This protein binds this small molecule.
Small molecule (SMILES): CN(C)CCCC(=O)Nc1ccc(C(=O)N2CCC[C@@H](Nc3ncc(Cl)c(-c4c[nH]c5ccccc45)n3)C2)cc1

Sequence of chain 1.C:
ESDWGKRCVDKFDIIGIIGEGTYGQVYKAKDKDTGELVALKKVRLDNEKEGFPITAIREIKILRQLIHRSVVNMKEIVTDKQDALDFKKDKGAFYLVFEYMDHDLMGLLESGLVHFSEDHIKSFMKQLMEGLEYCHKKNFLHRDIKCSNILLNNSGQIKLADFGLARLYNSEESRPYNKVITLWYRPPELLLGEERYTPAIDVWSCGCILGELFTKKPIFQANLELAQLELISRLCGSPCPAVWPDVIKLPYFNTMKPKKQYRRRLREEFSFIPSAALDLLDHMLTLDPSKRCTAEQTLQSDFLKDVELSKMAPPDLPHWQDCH

Binding-site contacts:
Ligand atom C5 contacts residue ALA42 of chain 1.C at 3.6 Å (hydrophobic).
Ligand atom CBA contacts residue ASP107 of chain 1.C at 3.1 Å.
Ligand atom CBG contacts residue ASP107 of chain 1.C at 3.4 Å.
Ligand atom N1 contacts residue ALA42 of chain 1.C at 3.8 Å.
Ligand atom CAY contacts residue GLU23 of chain 1.C at 3.7 Å.
Ligand atom CBJ contacts residue CYS327 of chain 1.C at 2.7 Å (hydrophobic).
Ligand atom CAO contacts residue GLN325 of chain 1.C at 3.2 Å.
Ligand atom CAH contacts residue GLN325 of chain 1.C at 3.4 Å.
Ligand atom CAJ contacts residue GLN325 of chain 1.C at 3.6 Å.
Ligand atom CAM contacts residue GLN325 of chain 1.C at 3.3 Å.
Ligand atom OAE contacts residue GLN325 of chain 1.C at 2.7 Å (h-bond).
Ligand atom CBM contacts residue CYS327 of chain 1.C at 2.6 Å (hydrophobic).
Ligand atom C6 contacts residue GLU102 of chain 1.C at 3.5 Å.
Ligand atom CAL contacts residue GLN325 of chain 1.C at 3.6 Å.
Ligand atom C6 contacts residue ALA42 of chain 1.C at 3.4 Å (hydrophobic).
Ligand atom CAN contacts residue GLN325 of chain 1.C at 3.3 Å.
Ligand atom CAY contacts residue VAL29 of chain 1.C at 3.7 Å (hydrophobic).
Ligand atom N1 contacts residue MET104 of chain 1.C at 3.1 Å (h-bond).
Ligand atom NAD contacts residue ASP105 of chain 1.C at 3.7 Å.
Ligand atom CBE contacts residue LYS44 of chain 1.C at 3.8 Å.
Ligand atom CBH contacts residue MET104 of chain 1.C at 3.4 Å (hydrophobic).
Ligand atom CBD contacts residue VAL29 of chain 1.C at 3.7 Å (hydrophobic).
Ligand atom CBD contacts residue ILE21 of chain 1.C at 3.7 Å (hydrophobic).
Ligand atom CAL contacts residue TYR103 of chain 1.C at 3.8 Å (hydrophobic).
Ligand atom NBI contacts residue CYS327 of chain 1.C at 3.5 Å (h-bond).
Ligand atom CAP contacts residue CYS327 of chain 1.C at 3.6 Å (hydrophobic).
Ligand atom CAZ contacts residue ILE21 of chain 1.C at 3.8 Å (hydrophobic).
Ligand atom NBK contacts residue LYS44 of chain 1.C at 3.6 Å.
Ligand atom CAK contacts residue GLN325 of chain 1.C at 3.6 Å.
Ligand atom CAO contacts residue ILE21 of chain 1.C at 3.6 Å (hydrophobic).
Ligand atom CL5 contacts residue PHE101 of chain 1.C at 3.5 Å.
Ligand atom CAB contacts residue ASP105 of chain 1.C at 3.6 Å.
Ligand atom CAB contacts residue MET104 of chain 1.C at 3.4 Å (hydrophobic).
Ligand atom C2 contacts residue MET104 of chain 1.C at 3.5 Å (hydrophobic).
Ligand atom NAR contacts residue CYS327 of chain 1.C at 3.2 Å (h-bond).
Ligand atom CAN contacts residue ILE21 of chain 1.C at 3.6 Å (hydrophobic).
Ligand atom CBL contacts residue CYS327 of chain 1.C at 1.6 Å (hydrophobic).
Ligand atom NBB contacts residue MET104 of chain 1.C at 2.7 Å (h-bond).
Ligand atom OAU contacts residue LYS31 of chain 1.C at 3.6 Å.
Ligand atom CAT contacts residue MET104 of chain 1.C at 3.7 Å (hydrophobic).